Binding-site contacts:
Ligand atom O7 contacts residue THR402 of chain 1.I at 2.7 Å (h-bond).
Ligand atom C8 contacts residue ASN400 of chain 1.I at 3.3 Å.
Ligand atom C7 contacts residue THR402 of chain 1.I at 3.6 Å.
Ligand atom C8 contacts residue ASP33 of chain 1.L at 3.5 Å.
Ligand atom C7 contacts residue ASN400 of chain 1.I at 3.6 Å.
Ligand atom C8 contacts residue LEU34 of chain 1.L at 3.9 Å (hydrophobic).
Ligand atom C5 contacts residue ASN400 of chain 1.I at 3.6 Å.
Ligand atom C1 contacts residue ASN400 of chain 1.I at 1.4 Å.
Ligand atom C2 contacts residue THR402 of chain 1.I at 4.5 Å.
Ligand atom O5 contacts residue ASN400 of chain 1.I at 2.3 Å (h-bond).
Ligand atom C2 contacts residue ASN400 of chain 1.I at 2.5 Å.
Ligand atom N2 contacts residue ASN400 of chain 1.I at 3.0 Å (h-bond).
Ligand atom O7 contacts residue ASN400 of chain 1.I at 4.4 Å.
Ligand atom C4 contacts residue ASN400 of chain 1.I at 4.2 Å.
Ligand atom C8 contacts residue THR402 of chain 1.I at 4.0 Å.
Ligand atom C3 contacts residue ASN400 of chain 1.I at 3.8 Å.
Ligand atom C8 contacts residue HIS32 of chain 1.L at 3.9 Å.

Sequence of chain 1.I:
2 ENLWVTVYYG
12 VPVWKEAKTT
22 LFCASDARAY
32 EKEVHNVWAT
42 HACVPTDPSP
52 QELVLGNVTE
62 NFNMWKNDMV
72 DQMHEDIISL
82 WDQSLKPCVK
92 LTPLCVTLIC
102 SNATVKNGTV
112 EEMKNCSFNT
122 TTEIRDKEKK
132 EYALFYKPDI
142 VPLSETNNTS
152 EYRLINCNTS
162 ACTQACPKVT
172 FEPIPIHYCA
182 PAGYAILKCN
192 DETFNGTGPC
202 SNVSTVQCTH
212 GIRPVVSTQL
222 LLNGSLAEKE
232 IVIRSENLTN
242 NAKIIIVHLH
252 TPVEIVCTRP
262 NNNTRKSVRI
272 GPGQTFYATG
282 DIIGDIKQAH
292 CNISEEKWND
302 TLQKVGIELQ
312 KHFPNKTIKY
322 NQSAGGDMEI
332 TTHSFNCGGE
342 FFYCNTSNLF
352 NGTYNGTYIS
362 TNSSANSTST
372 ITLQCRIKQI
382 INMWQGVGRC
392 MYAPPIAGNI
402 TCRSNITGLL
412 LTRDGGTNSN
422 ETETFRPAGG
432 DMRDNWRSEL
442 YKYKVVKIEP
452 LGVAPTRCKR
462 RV

Sequence of chain 1.L:
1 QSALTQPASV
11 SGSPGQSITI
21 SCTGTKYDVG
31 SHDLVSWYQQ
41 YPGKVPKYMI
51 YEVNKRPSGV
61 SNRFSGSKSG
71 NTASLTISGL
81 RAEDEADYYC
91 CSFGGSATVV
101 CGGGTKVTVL

This small molecule binds to this protein.
Small molecule (SMILES): CC(=O)N[C@H]1[C@H](O[C@H]2[C@H](O)[C@@H](NC(C)=O)CO[C@@H]2CO)O[C@H](CO)[C@@H](O)[C@@H]1O